Binding-site contacts:
Ligand atom C58 contacts residue LYS33 of chain 1.Y at 3.3 Å.
Ligand atom C5 contacts residue ALA22 of chain 1.Y at 3.7 Å (hydrophobic).
Ligand atom O1 contacts residue HIS108 of chain 1.Z at 2.8 Å.
Ligand atom N22 contacts residue ASP126 of chain 1.Z at 3.3 Å (salt-bridge).
Ligand atom C44 contacts residue THR1 of chain 1.Y at 3.5 Å.
Ligand atom C12 contacts residue ASP126 of chain 1.Z at 3.2 Å.
Ligand atom C34 contacts residue GLY47 of chain 1.Y at 3.6 Å.
Ligand atom O48 contacts residue MES1 of chain 1.TA at 2.6 Å (h-bond).
Ligand atom C26 contacts residue ASP126 of chain 1.Z at 3.6 Å.
Ligand atom C27 contacts residue ALA27 of chain 1.Y at 3.2 Å (hydrophobic).
Ligand atom C58 contacts residue TYR170 of chain 1.Y at 3.2 Å (hydrophobic).
Ligand atom C17 contacts residue ARG101 of chain 1.Z at 3.5 Å.
Ligand atom N41 contacts residue THR1 of chain 1.Y at 3.6 Å.
Ligand atom C39 contacts residue GLY47 of chain 1.Y at 3.4 Å.
Ligand atom C58 contacts residue ARG19 of chain 1.Y at 3.0 Å.
Ligand atom O40 contacts residue THR21 of chain 1.Y at 3.1 Å (h-bond).
Ligand atom C43 contacts residue THR1 of chain 1.Y at 2.7 Å.
Ligand atom O9 contacts residue HIS108 of chain 1.Z at 3.5 Å (h-bond).
Ligand atom C47 contacts residue THR1 of chain 1.Y at 1.4 Å.
Ligand atom C42 contacts residue THR1 of chain 1.Y at 2.3 Å.
Ligand atom O40 contacts residue ALA20 of chain 1.Y at 3.5 Å.
Ligand atom O60 contacts residue MES1 of chain 1.TA at 2.8 Å (h-bond).
Ligand atom C23 contacts residue THR21 of chain 1.Y at 3.6 Å.
Ligand atom C59 contacts residue THR1 of chain 1.Y at 2.5 Å.
Ligand atom O48 contacts residue GLY47 of chain 1.Y at 3.2 Å (h-bond).
Ligand atom O48 contacts residue THR1 of chain 1.Y at 2.3 Å (h-bond).
Ligand atom C31 contacts residue GLY47 of chain 1.Y at 3.3 Å.
Ligand atom O29 contacts residue ALA49 of chain 1.Y at 3.1 Å (h-bond).
Ligand atom C58 contacts residue THR1 of chain 1.Y at 2.5 Å.
Ligand atom C2 contacts residue HIS108 of chain 1.Z at 3.5 Å.
Ligand atom C51 contacts residue THR1 of chain 1.Y at 1.5 Å.
Ligand atom O9 contacts residue PRO127 of chain 1.Z at 3.7 Å.
Ligand atom C42 contacts residue GLY47 of chain 1.Y at 3.6 Å.
Ligand atom N30 contacts residue THR21 of chain 1.Y at 2.9 Å (h-bond).
Ligand atom O60 contacts residue THR1 of chain 1.Y at 2.9 Å (h-bond).
Ligand atom C26 contacts residue SER130 of chain 1.Z at 3.4 Å.
Ligand atom N41 contacts residue GLY47 of chain 1.Y at 2.7 Å (h-bond).
Ligand atom C11 contacts residue ASP126 of chain 1.Z at 3.5 Å.
Ligand atom C18 contacts residue ARG101 of chain 1.Z at 3.6 Å.
Ligand atom C43 contacts residue GLY47 of chain 1.Y at 3.3 Å.

The protein below binds the small molecule below.
Small molecule (SMILES): CC(C)C[C@H](NC(=O)[C@H](CCc1ccccc1)NC(=O)CN1CCOCC1)C(=O)N[C@@H](Cc1ccccc1)C(=O)N[C@@H](CC(C)C)[C@@H](O)[C@H](C)CO

Sequence of chain 1.Z:
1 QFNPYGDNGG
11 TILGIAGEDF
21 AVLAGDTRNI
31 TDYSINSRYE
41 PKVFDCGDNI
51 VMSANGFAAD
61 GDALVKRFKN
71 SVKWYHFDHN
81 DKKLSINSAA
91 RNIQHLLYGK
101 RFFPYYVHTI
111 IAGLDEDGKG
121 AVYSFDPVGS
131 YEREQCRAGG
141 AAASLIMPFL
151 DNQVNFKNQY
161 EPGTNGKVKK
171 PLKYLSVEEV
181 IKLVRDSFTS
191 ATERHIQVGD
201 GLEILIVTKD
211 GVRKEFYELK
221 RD

Sequence of chain 1.Y:
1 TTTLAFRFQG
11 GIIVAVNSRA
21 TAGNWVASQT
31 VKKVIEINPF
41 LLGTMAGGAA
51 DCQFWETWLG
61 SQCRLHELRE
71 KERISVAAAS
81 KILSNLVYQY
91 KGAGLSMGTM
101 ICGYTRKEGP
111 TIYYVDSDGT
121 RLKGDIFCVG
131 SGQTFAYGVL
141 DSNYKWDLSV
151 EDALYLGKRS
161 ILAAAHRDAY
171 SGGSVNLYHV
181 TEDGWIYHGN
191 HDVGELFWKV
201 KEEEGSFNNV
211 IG